Sequence of chain 3.A:
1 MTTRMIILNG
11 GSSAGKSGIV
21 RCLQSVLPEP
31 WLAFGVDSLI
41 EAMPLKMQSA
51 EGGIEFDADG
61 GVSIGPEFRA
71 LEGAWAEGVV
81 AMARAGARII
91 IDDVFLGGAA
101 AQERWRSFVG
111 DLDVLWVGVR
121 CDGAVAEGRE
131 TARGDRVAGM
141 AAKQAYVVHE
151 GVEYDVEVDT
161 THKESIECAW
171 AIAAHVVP

A small-molecule ligand and the protein it binds are described below.
Small molecule (SMILES): O=C(N[C@H](CO)[C@H](O)c1ccc([N+](=O)[O-])cc1)C(Cl)Cl

Sequence of chain 1.A:
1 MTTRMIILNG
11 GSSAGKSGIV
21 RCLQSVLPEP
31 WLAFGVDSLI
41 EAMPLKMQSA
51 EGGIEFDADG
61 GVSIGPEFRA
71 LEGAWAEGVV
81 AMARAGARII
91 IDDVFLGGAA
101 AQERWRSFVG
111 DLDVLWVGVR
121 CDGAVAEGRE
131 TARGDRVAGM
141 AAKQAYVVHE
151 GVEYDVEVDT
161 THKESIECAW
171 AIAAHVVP

Binding-site contacts:
Ligand atom O9A contacts residue PRO30 of chain 1.A at 3.8 Å.
Ligand atom N9 contacts residue MET47 of chain 3.A at 3.8 Å.
Ligand atom CL1 contacts residue ALA50 of chain 3.A at 3.6 Å.
Ligand atom O9A contacts residue LYS46 of chain 3.A at 4.3 Å.
Ligand atom C9 contacts residue LYS46 of chain 3.A at 4.3 Å.
Ligand atom O9B contacts residue LYS46 of chain 3.A at 3.2 Å.
Ligand atom C6 contacts residue GLU67 of chain 3.A at 3.2 Å.
Ligand atom C7 contacts residue ALA50 of chain 3.A at 3.3 Å (hydrophobic).
Ligand atom C3 contacts residue SO41 of chain 3.B at 3.5 Å.
Ligand atom O9B contacts residue PRO44 of chain 3.A at 3.4 Å.
Ligand atom C8 contacts residue MET47 of chain 3.A at 4.1 Å (hydrophobic).
Ligand atom C10 contacts residue PRO30 of chain 1.A at 3.8 Å (hydrophobic).
Ligand atom C9 contacts residue PRO30 of chain 1.A at 4.2 Å (hydrophobic).
Ligand atom C11 contacts residue PRO30 of chain 1.A at 4.2 Å (hydrophobic).
Ligand atom N9 contacts residue LYS46 of chain 3.A at 3.9 Å.
Ligand atom O9A contacts residue MET47 of chain 3.A at 2.8 Å.
Ligand atom N9 contacts residue PRO44 of chain 3.A at 4.2 Å.
Ligand atom C11 contacts residue PRO28 of chain 1.A at 3.2 Å (hydrophobic).
Ligand atom C1 contacts residue ALA50 of chain 3.A at 4.4 Å (hydrophobic).
Ligand atom C8 contacts residue ALA50 of chain 3.A at 3.2 Å (hydrophobic).
Ligand atom N2 contacts residue SO41 of chain 3.B at 3.1 Å (h-bond).
Ligand atom O5 contacts residue GLU67 of chain 3.A at 3.0 Å (salt-bridge).
Ligand atom C1 contacts residue SO41 of chain 3.B at 3.6 Å.
Ligand atom C6 contacts residue PRO28 of chain 1.A at 4.3 Å (hydrophobic).
Ligand atom O2 contacts residue LYS46 of chain 3.A at 4.0 Å.
Ligand atom C4 contacts residue SO41 of chain 3.B at 3.0 Å.
Ligand atom C7 contacts residue SO41 of chain 3.B at 4.0 Å.
Ligand atom O9B contacts residue PRO30 of chain 1.A at 3.3 Å.
Ligand atom O4 contacts residue SO41 of chain 3.B at 2.6 Å (h-bond).
Ligand atom C11 contacts residue GLU67 of chain 3.A at 4.0 Å.
Ligand atom C7 contacts residue GLU67 of chain 3.A at 3.2 Å.
Ligand atom C8 contacts residue GLU67 of chain 3.A at 4.0 Å.
Ligand atom C9 contacts residue MET47 of chain 3.A at 4.3 Å (hydrophobic).
Ligand atom C10 contacts residue LYS46 of chain 3.A at 3.9 Å.
Ligand atom C10 contacts residue PRO28 of chain 1.A at 3.8 Å (hydrophobic).
Ligand atom C2 contacts residue SO41 of chain 3.B at 4.1 Å.
Ligand atom C5 contacts residue GLU67 of chain 3.A at 3.5 Å.
Ligand atom CL1 contacts residue LYS46 of chain 3.A at 3.4 Å.
Ligand atom O9A contacts residue PRO44 of chain 3.A at 4.1 Å.
Ligand atom N9 contacts residue PRO30 of chain 1.A at 3.5 Å.